Sequence of chain 1.B:
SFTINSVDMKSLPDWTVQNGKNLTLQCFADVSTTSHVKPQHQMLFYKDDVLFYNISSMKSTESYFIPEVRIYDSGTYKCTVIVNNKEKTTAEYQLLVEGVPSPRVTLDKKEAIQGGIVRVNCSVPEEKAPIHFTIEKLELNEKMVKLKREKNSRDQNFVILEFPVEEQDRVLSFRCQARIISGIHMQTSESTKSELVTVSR

A small-molecule ligand and the protein it binds are described below.
Small molecule (SMILES): CC(=O)N[C@@H]1[C@@H](O)[C@H](O)[C@@H](CO)O[C@H]1O

Binding-site contacts:
Ligand atom C6 contacts residue ASN59 of chain 1.B at 4.2 Å.
Ligand atom C5 contacts residue ASN59 of chain 1.B at 3.2 Å.
Ligand atom C7 contacts residue ASN59 of chain 1.B at 3.8 Å.
Ligand atom C3 contacts residue ASN59 of chain 1.B at 3.7 Å.
Ligand atom C1 contacts residue ASN59 of chain 1.B at 1.2 Å.
Ligand atom O7 contacts residue ASN59 of chain 1.B at 3.7 Å.
Ligand atom C2 contacts residue ASN59 of chain 1.B at 2.6 Å.
Ligand atom C1 contacts residue LEU49 of chain 1.B at 4.4 Å (hydrophobic).
Ligand atom C5 contacts residue GLN47 of chain 1.B at 4.4 Å.
Ligand atom O6 contacts residue ASN59 of chain 1.B at 3.9 Å.
Ligand atom N2 contacts residue ASN59 of chain 1.B at 3.3 Å (h-bond).
Ligand atom O5 contacts residue ASN59 of chain 1.B at 1.9 Å (h-bond).
Ligand atom O7 contacts residue LEU56 of chain 1.B at 4.3 Å.
Ligand atom C4 contacts residue ASN59 of chain 1.B at 4.0 Å.